This protein binds this small molecule.
Small molecule (SMILES): CN1CC(c2ccccc2)N=C1CCNC(=O)C1=C(C(=O)N2CCC2)CNN1C

Binding-site contacts:
Ligand atom N1 contacts residue GLY279 of chain 1.D at 3.5 Å (h-bond).
Ligand atom C12 contacts residue MET267 of chain 1.D at 3.6 Å (hydrophobic).
Ligand atom N20 contacts residue ILE246 of chain 1.D at 3.6 Å.
Ligand atom C3 contacts residue TYR247 of chain 1.D at 3.6 Å (hydrophobic).
Ligand atom C18 contacts residue PHE283 of chain 1.D at 3.5 Å (hydrophobic).
Ligand atom O26 contacts residue PHE283 of chain 1.D at 3.5 Å.
Ligand atom N16 contacts residue ILE246 of chain 1.D at 3.5 Å.
Ligand atom C5 contacts residue GLY279 of chain 1.D at 3.6 Å.
Ligand atom C21 contacts residue PHE283 of chain 1.D at 3.8 Å (hydrophobic).
Ligand atom C2 contacts residue MET267 of chain 1.D at 3.8 Å (hydrophobic).
Ligand atom C5 contacts residue TYR247 of chain 1.D at 3.4 Å (hydrophobic).
Ligand atom N4 contacts residue MET267 of chain 1.D at 3.7 Å.
Ligand atom C14 contacts residue TYR247 of chain 1.D at 3.7 Å (hydrophobic).
Ligand atom N4 contacts residue TYR247 of chain 1.D at 2.5 Å (h-bond).
Ligand atom C2 contacts residue GLY279 of chain 1.D at 3.6 Å.
Ligand atom C9 contacts residue VAL276 of chain 1.D at 3.6 Å (hydrophobic).
Ligand atom C9 contacts residue GLU275 of chain 1.D at 3.7 Å.
Ligand atom C8 contacts residue MET267 of chain 1.D at 3.7 Å (hydrophobic).
Ligand atom C17 contacts residue PHE283 of chain 1.D at 3.5 Å (hydrophobic).
Ligand atom C10 contacts residue LYS272 of chain 1.D at 3.5 Å.
Ligand atom C11 contacts residue MET267 of chain 1.D at 3.7 Å (hydrophobic).
Ligand atom O26 contacts residue PHE250 of chain 1.D at 3.7 Å.
Ligand atom N1 contacts residue MET267 of chain 1.D at 3.7 Å.
Ligand atom C3 contacts residue MET267 of chain 1.D at 3.7 Å (hydrophobic).
Ligand atom C19 contacts residue LEU229 of chain 1.D at 3.4 Å (hydrophobic).
Ligand atom C21 contacts residue VAL232 of chain 1.D at 3.8 Å (hydrophobic).
Ligand atom C11 contacts residue PRO266 of chain 1.D at 3.6 Å (hydrophobic).
Ligand atom C10 contacts residue PRO266 of chain 1.D at 3.5 Å (hydrophobic).
Ligand atom C7 contacts residue MET267 of chain 1.D at 3.6 Å (hydrophobic).
Ligand atom C3 contacts residue GLY279 of chain 1.D at 3.3 Å.
Ligand atom N16 contacts residue PHE283 of chain 1.D at 3.5 Å.
Ligand atom O24 contacts residue GLN280 of chain 1.D at 2.9 Å (h-bond).
Ligand atom N4 contacts residue GLY279 of chain 1.D at 3.7 Å.
Ligand atom C21 contacts residue ILE246 of chain 1.D at 3.6 Å (hydrophobic).
Ligand atom C13 contacts residue PHE283 of chain 1.D at 3.6 Å (hydrophobic).
Ligand atom C8 contacts residue TYR247 of chain 1.D at 3.6 Å (hydrophobic).
Ligand atom C14 contacts residue PHE250 of chain 1.D at 3.6 Å (hydrophobic).
Ligand atom C10 contacts residue GLU275 of chain 1.D at 3.5 Å.
Ligand atom C7 contacts residue GLY279 of chain 1.D at 3.5 Å.
Ligand atom N15 contacts residue PHE250 of chain 1.D at 3.6 Å.

Sequence of chain 1.D:
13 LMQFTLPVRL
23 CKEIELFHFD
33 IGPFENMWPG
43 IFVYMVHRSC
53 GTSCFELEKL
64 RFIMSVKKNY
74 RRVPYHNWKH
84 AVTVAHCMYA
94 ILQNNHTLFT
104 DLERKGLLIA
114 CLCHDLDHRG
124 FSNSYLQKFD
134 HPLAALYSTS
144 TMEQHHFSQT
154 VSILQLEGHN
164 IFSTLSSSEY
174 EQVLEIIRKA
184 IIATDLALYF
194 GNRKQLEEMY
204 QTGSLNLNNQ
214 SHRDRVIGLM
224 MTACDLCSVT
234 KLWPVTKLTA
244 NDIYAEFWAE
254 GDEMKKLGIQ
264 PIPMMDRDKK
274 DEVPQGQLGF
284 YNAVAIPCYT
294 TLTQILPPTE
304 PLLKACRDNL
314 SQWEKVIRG